Sequence of chain 1.D:
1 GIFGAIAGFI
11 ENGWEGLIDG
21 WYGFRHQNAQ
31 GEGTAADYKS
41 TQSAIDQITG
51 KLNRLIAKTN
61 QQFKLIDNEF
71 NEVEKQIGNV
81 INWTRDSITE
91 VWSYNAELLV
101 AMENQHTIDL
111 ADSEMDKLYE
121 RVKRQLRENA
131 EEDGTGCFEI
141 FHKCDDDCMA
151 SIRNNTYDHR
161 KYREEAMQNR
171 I

Sequence of chain 1.C:
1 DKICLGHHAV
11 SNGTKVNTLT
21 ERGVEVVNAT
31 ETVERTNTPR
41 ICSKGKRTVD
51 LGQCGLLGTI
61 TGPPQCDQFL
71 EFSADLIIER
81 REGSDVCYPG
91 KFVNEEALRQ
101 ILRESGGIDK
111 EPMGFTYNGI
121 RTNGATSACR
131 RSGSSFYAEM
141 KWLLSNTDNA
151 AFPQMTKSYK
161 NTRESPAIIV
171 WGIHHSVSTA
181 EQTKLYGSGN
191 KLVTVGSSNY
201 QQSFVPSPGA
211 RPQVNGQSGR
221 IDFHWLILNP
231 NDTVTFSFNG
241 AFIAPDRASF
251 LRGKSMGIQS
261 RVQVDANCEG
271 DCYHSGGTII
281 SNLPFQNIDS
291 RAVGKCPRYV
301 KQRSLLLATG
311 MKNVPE

A small-molecule ligand and the protein it binds are described below.
Small molecule (SMILES): CC(=O)N[C@@H]1[C@@H](O)[C@H](O)[C@@H](CO)O[C@H]1O

Binding-site contacts:
Ligand atom C8 contacts residue ASN79 of chain 1.D at 3.4 Å.
Ligand atom O5 contacts residue ASN82 of chain 1.D at 2.3 Å (h-bond).
Ligand atom C7 contacts residue ASN82 of chain 1.D at 4.0 Å.
Ligand atom C1 contacts residue ASN82 of chain 1.D at 1.4 Å.
Ligand atom C7 contacts residue ASN79 of chain 1.D at 4.1 Å.
Ligand atom C3 contacts residue GLU72 of chain 1.D at 4.5 Å.
Ligand atom C7 contacts residue GLU72 of chain 1.D at 4.5 Å.
Ligand atom C8 contacts residue GLU72 of chain 1.D at 4.1 Å.
Ligand atom O6 contacts residue ARG85 of chain 1.D at 4.5 Å.
Ligand atom C8 contacts residue LYS75 of chain 1.D at 4.5 Å.
Ligand atom C3 contacts residue ASN82 of chain 1.D at 3.8 Å.
Ligand atom C8 contacts residue GLY78 of chain 1.D at 4.5 Å.
Ligand atom O6 contacts residue ARG291 of chain 1.C at 4.1 Å.
Ligand atom C2 contacts residue ASN82 of chain 1.D at 2.5 Å.
Ligand atom N2 contacts residue ASN82 of chain 1.D at 2.9 Å (h-bond).
Ligand atom C5 contacts residue ASN82 of chain 1.D at 3.6 Å.
Ligand atom O3 contacts residue GLU72 of chain 1.D at 3.8 Å.
Ligand atom C4 contacts residue ASN82 of chain 1.D at 4.2 Å.